The small molecule below binds the protein below.
Small molecule (SMILES): CC(=O)N[C@@H]1[C@@H](O)[C@H](O)[C@@H](CO)O[C@H]1O

Binding-site contacts:
Ligand atom C3 contacts residue ASN165 of chain 1.G at 3.8 Å.
Ligand atom O5 contacts residue ASN165 of chain 1.G at 2.4 Å (h-bond).
Ligand atom O6 contacts residue ASN165 of chain 1.G at 3.8 Å.
Ligand atom C7 contacts residue ASN165 of chain 1.G at 3.9 Å.
Ligand atom C5 contacts residue ASN165 of chain 1.G at 3.7 Å.
Ligand atom C6 contacts residue ASN165 of chain 1.G at 4.4 Å.
Ligand atom O5 contacts residue GLU132 of chain 1.G at 4.0 Å.
Ligand atom C2 contacts residue ASN165 of chain 1.G at 2.5 Å.
Ligand atom C1 contacts residue ASN165 of chain 1.G at 1.4 Å.
Ligand atom N2 contacts residue ASN165 of chain 1.G at 2.9 Å (h-bond).
Ligand atom O6 contacts residue ASN164 of chain 1.G at 4.3 Å.
Ligand atom C1 contacts residue GLU132 of chain 1.G at 3.6 Å.
Ligand atom C4 contacts residue ASN165 of chain 1.G at 4.3 Å.

Sequence of chain 1.G:
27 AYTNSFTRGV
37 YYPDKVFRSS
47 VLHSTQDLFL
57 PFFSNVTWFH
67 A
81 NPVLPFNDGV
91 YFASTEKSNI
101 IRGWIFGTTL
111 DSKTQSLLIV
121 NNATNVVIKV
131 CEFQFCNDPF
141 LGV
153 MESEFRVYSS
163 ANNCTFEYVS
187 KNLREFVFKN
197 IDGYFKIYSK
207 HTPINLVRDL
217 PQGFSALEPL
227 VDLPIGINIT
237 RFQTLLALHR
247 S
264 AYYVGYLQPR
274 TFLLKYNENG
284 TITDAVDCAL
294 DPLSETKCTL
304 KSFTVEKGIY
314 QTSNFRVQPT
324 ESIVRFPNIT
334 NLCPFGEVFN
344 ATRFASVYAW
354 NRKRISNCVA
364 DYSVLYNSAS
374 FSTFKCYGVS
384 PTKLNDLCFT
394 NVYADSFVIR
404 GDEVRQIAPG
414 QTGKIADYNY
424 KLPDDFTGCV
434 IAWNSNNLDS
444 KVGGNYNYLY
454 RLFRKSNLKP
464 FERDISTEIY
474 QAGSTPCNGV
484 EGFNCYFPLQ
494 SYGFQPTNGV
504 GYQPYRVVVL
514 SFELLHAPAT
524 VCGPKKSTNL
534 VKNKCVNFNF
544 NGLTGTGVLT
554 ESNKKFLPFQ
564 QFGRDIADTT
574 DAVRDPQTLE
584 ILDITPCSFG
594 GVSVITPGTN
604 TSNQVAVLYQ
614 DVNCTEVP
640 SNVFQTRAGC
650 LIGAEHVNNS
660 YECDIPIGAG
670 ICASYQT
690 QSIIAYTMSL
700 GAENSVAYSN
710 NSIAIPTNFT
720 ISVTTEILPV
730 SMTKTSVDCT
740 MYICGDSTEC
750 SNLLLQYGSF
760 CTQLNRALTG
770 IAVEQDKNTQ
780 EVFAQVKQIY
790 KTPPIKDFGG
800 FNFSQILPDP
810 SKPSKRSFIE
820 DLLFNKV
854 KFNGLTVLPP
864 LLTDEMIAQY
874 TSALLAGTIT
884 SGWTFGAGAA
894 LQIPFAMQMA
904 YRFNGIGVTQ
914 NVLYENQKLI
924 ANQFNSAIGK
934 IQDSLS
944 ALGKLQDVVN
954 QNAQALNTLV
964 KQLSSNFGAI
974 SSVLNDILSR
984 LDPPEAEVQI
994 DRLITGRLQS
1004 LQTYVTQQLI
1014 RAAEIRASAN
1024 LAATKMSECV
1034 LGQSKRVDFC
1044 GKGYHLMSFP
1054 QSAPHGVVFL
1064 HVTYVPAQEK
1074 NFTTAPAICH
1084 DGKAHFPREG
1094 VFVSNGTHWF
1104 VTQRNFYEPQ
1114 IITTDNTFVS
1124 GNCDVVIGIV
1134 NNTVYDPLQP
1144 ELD